Sequence of chain 1.A:
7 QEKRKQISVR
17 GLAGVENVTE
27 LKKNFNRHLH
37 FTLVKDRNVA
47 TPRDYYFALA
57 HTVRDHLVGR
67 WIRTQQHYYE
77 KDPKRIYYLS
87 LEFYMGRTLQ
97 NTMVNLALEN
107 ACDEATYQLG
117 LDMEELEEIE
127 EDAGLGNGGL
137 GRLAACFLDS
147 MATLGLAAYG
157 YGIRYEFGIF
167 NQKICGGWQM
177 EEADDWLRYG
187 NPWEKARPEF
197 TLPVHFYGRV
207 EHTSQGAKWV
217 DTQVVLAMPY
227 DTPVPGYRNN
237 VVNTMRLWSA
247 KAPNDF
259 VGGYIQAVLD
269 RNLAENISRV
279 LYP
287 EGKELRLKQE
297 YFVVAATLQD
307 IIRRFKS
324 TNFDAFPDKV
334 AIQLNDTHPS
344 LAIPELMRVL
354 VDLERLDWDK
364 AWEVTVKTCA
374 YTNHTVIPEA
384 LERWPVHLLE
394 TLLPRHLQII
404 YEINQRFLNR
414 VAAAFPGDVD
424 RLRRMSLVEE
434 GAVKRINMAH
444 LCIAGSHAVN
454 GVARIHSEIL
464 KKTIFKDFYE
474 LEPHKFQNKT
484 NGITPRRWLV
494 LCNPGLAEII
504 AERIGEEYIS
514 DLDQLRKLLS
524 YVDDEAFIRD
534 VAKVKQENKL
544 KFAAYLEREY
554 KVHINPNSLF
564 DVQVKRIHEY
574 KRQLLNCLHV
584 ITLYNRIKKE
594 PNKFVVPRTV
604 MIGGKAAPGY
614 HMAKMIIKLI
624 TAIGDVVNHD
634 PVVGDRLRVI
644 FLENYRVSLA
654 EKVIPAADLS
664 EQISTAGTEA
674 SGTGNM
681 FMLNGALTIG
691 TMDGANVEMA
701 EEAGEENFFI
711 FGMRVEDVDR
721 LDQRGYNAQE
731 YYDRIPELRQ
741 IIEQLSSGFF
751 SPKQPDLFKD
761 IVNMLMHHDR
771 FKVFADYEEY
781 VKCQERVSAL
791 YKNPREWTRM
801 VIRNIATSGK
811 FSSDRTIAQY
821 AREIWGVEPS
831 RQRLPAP

Binding-site contacts:
Ligand atom O1P contacts residue TYR75 of chain 1.A at 2.6 Å (h-bond).
Ligand atom C4' contacts residue TRP67 of chain 1.A at 4.0 Å (hydrophobic).
Ligand atom O3P contacts residue TYR75 of chain 1.A at 3.2 Å (h-bond).
Ligand atom O2P contacts residue ARG309 of chain 1.A at 4.0 Å.
Ligand atom C3' contacts residue VAL45 of chain 1.B at 4.0 Å (hydrophobic).
Ligand atom C2 contacts residue ASN44 of chain 1.B at 3.1 Å.
Ligand atom O2P contacts residue ARG310 of chain 1.A at 2.8 Å (salt-bridge).
Ligand atom O3P contacts residue ARG310 of chain 1.A at 3.9 Å.
Ligand atom O4' contacts residue TYR75 of chain 1.A at 3.5 Å.
Ligand atom N1 contacts residue TYR75 of chain 1.A at 4.0 Å.
Ligand atom P contacts residue TYR75 of chain 1.A at 3.5 Å.
Ligand atom P contacts residue ARG309 of chain 1.A at 3.6 Å.
Ligand atom C4 contacts residue TYR75 of chain 1.A at 3.5 Å (hydrophobic).
Ligand atom O4' contacts residue GLN71 of chain 1.A at 3.3 Å.
Ligand atom N3 contacts residue ASN44 of chain 1.B at 3.6 Å (h-bond).
Ligand atom C5 contacts residue TYR75 of chain 1.A at 3.5 Å (hydrophobic).
Ligand atom C5' contacts residue TRP67 of chain 1.A at 3.8 Å (hydrophobic).
Ligand atom O6 contacts residue TYR75 of chain 1.A at 4.1 Å.
Ligand atom C1' contacts residue TYR75 of chain 1.A at 3.9 Å (hydrophobic).
Ligand atom C2 contacts residue TYR75 of chain 1.A at 4.2 Å (hydrophobic).
Ligand atom O3' contacts residue VAL45 of chain 1.B at 4.2 Å.
Ligand atom O2' contacts residue GLN72 of chain 1.A at 4.1 Å.
Ligand atom O3P contacts residue ARG309 of chain 1.A at 2.2 Å (salt-bridge).
Ligand atom O2' contacts residue ASP42 of chain 1.B at 2.6 Å (salt-bridge).
Ligand atom N9 contacts residue TYR75 of chain 1.A at 3.4 Å.
Ligand atom C2' contacts residue ASP42 of chain 1.B at 3.8 Å.
Ligand atom C4' contacts residue GLN71 of chain 1.A at 3.5 Å.
Ligand atom O2P contacts residue ARG242 of chain 1.A at 3.8 Å.
Ligand atom C8 contacts residue VAL45 of chain 1.B at 4.2 Å (hydrophobic).
Ligand atom C8 contacts residue TYR75 of chain 1.A at 3.0 Å (hydrophobic).
Ligand atom C2 contacts residue GLU76 of chain 1.A at 4.0 Å.
Ligand atom O3' contacts residue TRP67 of chain 1.A at 3.4 Å.
Ligand atom C1' contacts residue GLN71 of chain 1.A at 3.8 Å.
Ligand atom N1 contacts residue ASN44 of chain 1.B at 3.8 Å.
Ligand atom P contacts residue ARG310 of chain 1.A at 3.5 Å.
Ligand atom C2' contacts residue VAL45 of chain 1.B at 3.8 Å (hydrophobic).
Ligand atom O1P contacts residue ARG310 of chain 1.A at 2.8 Å (salt-bridge).
Ligand atom N3 contacts residue GLN72 of chain 1.A at 3.8 Å.
Ligand atom N7 contacts residue TYR75 of chain 1.A at 3.5 Å.
Ligand atom C6 contacts residue TYR75 of chain 1.A at 3.8 Å (hydrophobic).

Sequence of chain 1.B:
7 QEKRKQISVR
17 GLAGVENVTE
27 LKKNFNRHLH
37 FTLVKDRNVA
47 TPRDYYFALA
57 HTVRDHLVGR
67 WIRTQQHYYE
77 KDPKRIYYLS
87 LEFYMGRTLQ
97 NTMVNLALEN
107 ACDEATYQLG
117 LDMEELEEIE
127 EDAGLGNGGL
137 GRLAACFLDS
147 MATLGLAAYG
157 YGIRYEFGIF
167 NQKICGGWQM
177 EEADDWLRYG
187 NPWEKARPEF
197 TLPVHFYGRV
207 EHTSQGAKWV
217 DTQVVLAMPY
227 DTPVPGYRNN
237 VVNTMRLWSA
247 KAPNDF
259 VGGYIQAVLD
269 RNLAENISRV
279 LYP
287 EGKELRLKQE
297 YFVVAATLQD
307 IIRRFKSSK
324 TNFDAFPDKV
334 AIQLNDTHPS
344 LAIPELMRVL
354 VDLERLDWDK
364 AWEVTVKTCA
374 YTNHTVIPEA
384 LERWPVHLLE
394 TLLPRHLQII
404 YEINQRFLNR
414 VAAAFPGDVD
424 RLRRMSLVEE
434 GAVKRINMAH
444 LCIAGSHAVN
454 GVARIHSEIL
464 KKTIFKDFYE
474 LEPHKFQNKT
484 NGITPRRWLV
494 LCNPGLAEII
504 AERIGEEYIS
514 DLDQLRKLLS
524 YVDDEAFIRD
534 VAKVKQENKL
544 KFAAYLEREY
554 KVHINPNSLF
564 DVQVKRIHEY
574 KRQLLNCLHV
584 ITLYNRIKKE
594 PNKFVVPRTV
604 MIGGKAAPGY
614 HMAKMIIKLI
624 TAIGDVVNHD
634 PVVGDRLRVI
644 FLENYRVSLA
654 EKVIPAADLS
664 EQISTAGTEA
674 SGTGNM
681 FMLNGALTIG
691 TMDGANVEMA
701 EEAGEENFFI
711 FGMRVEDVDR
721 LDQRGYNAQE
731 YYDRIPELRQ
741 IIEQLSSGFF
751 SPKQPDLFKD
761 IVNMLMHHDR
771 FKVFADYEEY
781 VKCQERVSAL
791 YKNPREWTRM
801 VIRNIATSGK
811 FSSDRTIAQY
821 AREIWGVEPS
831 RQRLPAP

This protein binds this small molecule.
Small molecule (SMILES): O=c1[nH]cnc2c1ncn2[C@@H]1O[C@H](COP(=O)(O)O)[C@@H](O)[C@H]1O